Binding-site contacts:
Ligand atom O5 contacts residue GLN133 of chain 1.A at 3.4 Å (h-bond).
Ligand atom O6 contacts residue ASP140 of chain 1.A at 2.7 Å (salt-bridge).
Ligand atom O4 contacts residue PHE1 of chain 1.A at 3.0 Å (h-bond).
Ligand atom C11 contacts residue TYR48 of chain 1.A at 3.8 Å (hydrophobic).
Ligand atom C3 contacts residue TYR48 of chain 1.A at 3.6 Å (hydrophobic).
Ligand atom C2 contacts residue TYR48 of chain 1.A at 3.8 Å (hydrophobic).
Ligand atom C14 contacts residue PHE1 of chain 1.A at 3.7 Å (hydrophobic).
Ligand atom C7 contacts residue TYR48 of chain 1.A at 3.6 Å (hydrophobic).
Ligand atom C16 contacts residue GLN133 of chain 1.A at 3.7 Å.
Ligand atom O1 contacts residue TYR48 of chain 1.A at 3.4 Å.
Ligand atom C6 contacts residue TYR48 of chain 1.A at 3.3 Å (hydrophobic).
Ligand atom O7 contacts residue PHE1 of chain 1.A at 2.9 Å (h-bond).
Ligand atom C4 contacts residue TYR48 of chain 1.A at 3.8 Å (hydrophobic).
Ligand atom C16 contacts residue PHE1 of chain 1.A at 3.8 Å (hydrophobic).
Ligand atom C5 contacts residue ILE52 of chain 1.A at 3.8 Å (hydrophobic).
Ligand atom C19 contacts residue ASN46 of chain 1.A at 3.3 Å.
Ligand atom C19 contacts residue TYR48 of chain 1.A at 3.8 Å (hydrophobic).
Ligand atom CL contacts residue TYR137 of chain 1.A at 3.8 Å.
Ligand atom C19 contacts residue ASP54 of chain 1.A at 3.3 Å.
Ligand atom O8 contacts residue ASN46 of chain 1.A at 3.2 Å (h-bond).
Ligand atom C15 contacts residue PHE1 of chain 1.A at 3.7 Å (hydrophobic).
Ligand atom O8 contacts residue ASP47 of chain 1.A at 2.9 Å (salt-bridge).
Ligand atom C19 contacts residue ASP47 of chain 1.A at 3.6 Å.
Ligand atom CL contacts residue ASN138 of chain 1.A at 3.7 Å.
Ligand atom O6 contacts residue ASN135 of chain 1.A at 3.6 Å (h-bond).
Ligand atom O6 contacts residue PHE142 of chain 1.A at 3.7 Å.
Ligand atom O5 contacts residue ASP54 of chain 1.A at 2.6 Å (salt-bridge).
Ligand atom O7 contacts residue ILE13 of chain 1.A at 3.5 Å.
Ligand atom O8 contacts residue ASP54 of chain 1.A at 2.5 Å (salt-bridge).
Ligand atom C17 contacts residue ASP140 of chain 1.A at 3.2 Å.
Ligand atom O6 contacts residue GLN133 of chain 1.A at 3.0 Å (h-bond).
Ligand atom C18 contacts residue PHE1 of chain 1.A at 3.8 Å (hydrophobic).
Ligand atom O5 contacts residue ILE52 of chain 1.A at 3.6 Å.
Ligand atom O4 contacts residue ASP47 of chain 1.A at 3.8 Å.
Ligand atom O5 contacts residue ASN135 of chain 1.A at 2.8 Å (h-bond).
Ligand atom N contacts residue TYR48 of chain 1.A at 3.3 Å.
Ligand atom O8 contacts residue PHE1 of chain 1.A at 2.8 Å (h-bond).
Ligand atom C12 contacts residue TYR48 of chain 1.A at 3.2 Å (hydrophobic).
Ligand atom C16 contacts residue ASP54 of chain 1.A at 3.4 Å.
Ligand atom C19 contacts residue PHE1 of chain 1.A at 3.8 Å (hydrophobic).

A small-molecule ligand and the protein it binds are described below.
Small molecule (SMILES): O=C(O)c1ccc(C(=O)Nc2ccc(O[C@H]3O[C@H](CO)[C@@H](O)[C@H](O)[C@@H]3O)c(Cl)c2)cc1

Sequence of chain 1.A:
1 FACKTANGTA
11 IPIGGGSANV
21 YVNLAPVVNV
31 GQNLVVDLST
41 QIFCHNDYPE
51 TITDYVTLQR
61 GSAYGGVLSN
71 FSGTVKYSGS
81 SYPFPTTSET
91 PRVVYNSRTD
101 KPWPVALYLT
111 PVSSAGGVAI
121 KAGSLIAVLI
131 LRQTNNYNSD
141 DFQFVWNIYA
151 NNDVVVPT